Binding-site contacts:
Ligand atom C7 contacts residue LYS70 of chain 5.A at 4.0 Å.
Ligand atom C13 contacts residue ASN74 of chain 5.A at 4.3 Å.
Ligand atom N1 contacts residue LEU56 of chain 5.A at 3.8 Å.
Ligand atom C7 contacts residue LEU56 of chain 5.A at 4.0 Å (hydrophobic).
Ligand atom C2 contacts residue LYS70 of chain 5.A at 3.9 Å.
Ligand atom C14 contacts residue GLN179 of chain 3.A at 3.9 Å.
Ligand atom C14 contacts residue LYS70 of chain 5.A at 3.5 Å.
Ligand atom C11 contacts residue TYR130 of chain 5.A at 4.2 Å (hydrophobic).
Ligand atom C6 contacts residue ILE73 of chain 5.A at 4.0 Å (hydrophobic).
Ligand atom C5 contacts residue ILE73 of chain 5.A at 3.6 Å (hydrophobic).
Ligand atom C5 contacts residue LYS70 of chain 5.A at 3.5 Å.
Ligand atom C9 contacts residue TYR130 of chain 5.A at 4.0 Å (hydrophobic).
Ligand atom N1 contacts residue LYS70 of chain 5.A at 4.2 Å.
Ligand atom C4 contacts residue LEU56 of chain 5.A at 4.1 Å (hydrophobic).
Ligand atom C10 contacts residue LYS70 of chain 5.A at 3.9 Å.
Ligand atom C6 contacts residue TYR130 of chain 5.A at 4.2 Å (hydrophobic).
Ligand atom C6 contacts residue LYS70 of chain 5.A at 3.9 Å.
Ligand atom C4 contacts residue MET66 of chain 5.A at 3.3 Å (hydrophobic).
Ligand atom C6 contacts residue LEU56 of chain 5.A at 3.8 Å (hydrophobic).
Ligand atom C12 contacts residue LYS70 of chain 5.A at 3.8 Å.
Ligand atom C2 contacts residue LEU56 of chain 5.A at 3.9 Å (hydrophobic).
Ligand atom C11 contacts residue LYS70 of chain 5.A at 4.0 Å.
Ligand atom C4 contacts residue LEU69 of chain 5.A at 3.7 Å (hydrophobic).
Ligand atom C7 contacts residue ASN57 of chain 5.A at 3.6 Å.
Ligand atom C4 contacts residue LYS70 of chain 5.A at 3.6 Å.
Ligand atom O8 contacts residue ASN57 of chain 5.A at 3.2 Å (h-bond).
Ligand atom C2 contacts residue ASN57 of chain 5.A at 3.5 Å.
Ligand atom C5 contacts residue LEU56 of chain 5.A at 3.7 Å (hydrophobic).
Ligand atom N3 contacts residue LYS70 of chain 5.A at 4.0 Å.
Ligand atom N1 contacts residue MET66 of chain 5.A at 4.2 Å.
Ligand atom C15 contacts residue LYS70 of chain 5.A at 3.4 Å.
Ligand atom N1 contacts residue ASN57 of chain 5.A at 3.0 Å (h-bond).
Ligand atom C5 contacts residue LEU69 of chain 5.A at 4.0 Å (hydrophobic).
Ligand atom N3 contacts residue LEU56 of chain 5.A at 4.2 Å.
Ligand atom C12 contacts residue ASN74 of chain 5.A at 4.0 Å.
Ligand atom N3 contacts residue MET66 of chain 5.A at 3.6 Å.
Ligand atom C9 contacts residue ASN53 of chain 5.A at 3.3 Å.
Ligand atom C13 contacts residue LYS70 of chain 5.A at 3.7 Å.
Ligand atom C5 contacts residue MET66 of chain 5.A at 4.2 Å (hydrophobic).
Ligand atom O8 contacts residue ASN53 of chain 5.A at 3.7 Å.

Sequence of chain 3.A:
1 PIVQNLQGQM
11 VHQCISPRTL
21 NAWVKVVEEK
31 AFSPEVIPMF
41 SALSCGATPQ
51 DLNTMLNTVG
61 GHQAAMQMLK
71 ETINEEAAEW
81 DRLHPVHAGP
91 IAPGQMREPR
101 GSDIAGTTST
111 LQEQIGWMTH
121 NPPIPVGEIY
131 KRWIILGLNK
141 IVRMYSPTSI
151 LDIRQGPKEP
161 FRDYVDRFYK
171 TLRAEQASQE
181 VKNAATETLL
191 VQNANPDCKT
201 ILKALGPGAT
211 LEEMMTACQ

Sequence of chain 5.A:
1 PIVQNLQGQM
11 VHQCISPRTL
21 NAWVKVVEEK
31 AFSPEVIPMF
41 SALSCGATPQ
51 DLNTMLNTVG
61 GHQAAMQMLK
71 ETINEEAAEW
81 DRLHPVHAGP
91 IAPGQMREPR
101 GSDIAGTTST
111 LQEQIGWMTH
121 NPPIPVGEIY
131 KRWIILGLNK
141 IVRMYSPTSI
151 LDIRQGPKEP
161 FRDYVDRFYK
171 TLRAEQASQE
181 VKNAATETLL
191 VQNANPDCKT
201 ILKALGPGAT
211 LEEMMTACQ

A protein and the small-molecule ligand that binds it are described below.
Small molecule (SMILES): Nc1ncccc1OCc1ccccc1